Binding-site contacts:
Ligand atom C5 contacts residue SER279 of chain 1.A at 3.6 Å.
Ligand atom N3A contacts residue GLY343 of chain 1.A at 4.1 Å.
Ligand atom C3 contacts residue ARG276 of chain 1.A at 4.0 Å.
Ligand atom N2 contacts residue ARG276 of chain 1.A at 3.9 Å.
Ligand atom C5 contacts residue GLY343 of chain 1.A at 3.8 Å.
Ligand atom C5 contacts residue SER344 of chain 1.A at 4.3 Å.
Ligand atom C3 contacts residue GLY343 of chain 1.A at 3.5 Å.
Ligand atom N2 contacts residue GLY343 of chain 1.A at 3.3 Å (h-bond).
Ligand atom C5 contacts residue LYS275 of chain 1.A at 3.9 Å.
Ligand atom N1 contacts residue LYS275 of chain 1.A at 3.6 Å.
Ligand atom C3 contacts residue ARG346 of chain 1.A at 4.2 Å.
Ligand atom N2 contacts residue LYS275 of chain 1.A at 4.5 Å.
Ligand atom C5 contacts residue ILE347 of chain 1.A at 3.7 Å (hydrophobic).
Ligand atom N4 contacts residue ARG276 of chain 1.A at 4.0 Å.
Ligand atom N3A contacts residue ARG276 of chain 1.A at 3.9 Å.
Ligand atom N1 contacts residue SER344 of chain 1.A at 4.0 Å.
Ligand atom N4 contacts residue ARG346 of chain 1.A at 4.0 Å.
Ligand atom N4 contacts residue GLY343 of chain 1.A at 3.9 Å.
Ligand atom C3 contacts residue SER279 of chain 1.A at 3.9 Å.
Ligand atom N2 contacts residue SER344 of chain 1.A at 4.5 Å.
Ligand atom N4 contacts residue LYS275 of chain 1.A at 4.0 Å.
Ligand atom N4 contacts residue SER279 of chain 1.A at 2.8 Å (h-bond).
Ligand atom N3A contacts residue ARG346 of chain 1.A at 3.8 Å.
Ligand atom N4 contacts residue ILE347 of chain 1.A at 4.3 Å.
Ligand atom N3A contacts residue SER279 of chain 1.A at 4.2 Å.
Ligand atom N1 contacts residue GLY343 of chain 1.A at 3.5 Å (h-bond).

A small-molecule ligand and the protein it binds are described below.
Small molecule (SMILES): Nc1nc[nH]n1

Sequence of chain 1.A:
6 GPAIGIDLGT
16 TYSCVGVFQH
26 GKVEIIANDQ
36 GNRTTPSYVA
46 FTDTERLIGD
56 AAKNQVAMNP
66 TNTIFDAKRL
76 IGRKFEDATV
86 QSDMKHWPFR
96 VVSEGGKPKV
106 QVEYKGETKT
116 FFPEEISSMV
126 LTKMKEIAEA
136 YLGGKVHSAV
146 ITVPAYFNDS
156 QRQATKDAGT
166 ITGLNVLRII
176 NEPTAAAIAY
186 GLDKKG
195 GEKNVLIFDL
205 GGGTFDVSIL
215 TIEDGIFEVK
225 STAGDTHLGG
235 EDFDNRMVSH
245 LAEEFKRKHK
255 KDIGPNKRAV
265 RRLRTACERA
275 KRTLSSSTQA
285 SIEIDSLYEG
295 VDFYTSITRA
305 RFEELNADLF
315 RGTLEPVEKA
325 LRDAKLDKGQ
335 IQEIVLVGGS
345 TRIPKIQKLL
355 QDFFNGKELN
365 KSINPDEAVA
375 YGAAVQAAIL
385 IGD